Sequence of chain 1.A:
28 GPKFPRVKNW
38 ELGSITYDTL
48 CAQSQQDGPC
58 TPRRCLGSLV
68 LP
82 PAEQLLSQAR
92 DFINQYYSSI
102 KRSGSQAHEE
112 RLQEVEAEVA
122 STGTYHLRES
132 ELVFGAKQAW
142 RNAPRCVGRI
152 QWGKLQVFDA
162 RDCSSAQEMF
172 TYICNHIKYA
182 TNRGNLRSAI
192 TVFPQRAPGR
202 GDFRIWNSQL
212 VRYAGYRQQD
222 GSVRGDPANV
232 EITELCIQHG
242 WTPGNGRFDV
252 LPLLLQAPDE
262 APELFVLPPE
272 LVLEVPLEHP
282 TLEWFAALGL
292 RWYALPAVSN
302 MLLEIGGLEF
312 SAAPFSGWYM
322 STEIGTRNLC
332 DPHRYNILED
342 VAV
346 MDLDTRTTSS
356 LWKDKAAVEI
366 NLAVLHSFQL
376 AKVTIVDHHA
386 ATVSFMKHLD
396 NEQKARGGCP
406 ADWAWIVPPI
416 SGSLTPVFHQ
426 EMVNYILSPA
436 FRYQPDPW

A protein and the small-molecule ligand that binds it are described below.
Small molecule (SMILES): CNCCN(C)c1cccc(CCc2cc(C)cc(N)n2)c1

Binding-site contacts:
Ligand atom N17 contacts residue GLU115 of chain 1.A at 4.5 Å.
Ligand atom N02 contacts residue HIS127 of chain 1.A at 4.0 Å.
Ligand atom N02 contacts residue GLU119 of chain 1.A at 3.2 Å (salt-bridge).
Ligand atom C05 contacts residue GLU119 of chain 1.A at 3.8 Å.
Ligand atom C06 contacts residue GLU119 of chain 1.A at 3.6 Å.
Ligand atom C15 contacts residue GLU115 of chain 1.A at 4.4 Å.
Ligand atom C07 contacts residue SER122 of chain 1.A at 3.9 Å.
Ligand atom C21 contacts residue GLU130 of chain 1.A at 4.2 Å.
Ligand atom C17 contacts residue ARG112 of chain 1.A at 3.5 Å.
Ligand atom C04 contacts residue GLU119 of chain 1.A at 4.2 Å.
Ligand atom C17 contacts residue HIS127 of chain 1.A at 3.8 Å.
Ligand atom C17 contacts residue LEU128 of chain 1.A at 4.4 Å (hydrophobic).
Ligand atom C19 contacts residue ARG129 of chain 1.A at 4.3 Å.
Ligand atom N17 contacts residue ARG129 of chain 1.A at 4.3 Å.
Ligand atom C18 contacts residue ARG129 of chain 1.A at 4.1 Å.
Ligand atom N20 contacts residue LEU128 of chain 1.A at 3.7 Å.
Ligand atom C21 contacts residue LEU128 of chain 1.A at 3.4 Å (hydrophobic).
Ligand atom C17 contacts residue ARG129 of chain 1.A at 3.5 Å.
Ligand atom C16 contacts residue GLU115 of chain 1.A at 3.5 Å.
Ligand atom C19 contacts residue LEU128 of chain 1.A at 3.5 Å (hydrophobic).
Ligand atom C17 contacts residue GLU115 of chain 1.A at 3.7 Å.
Ligand atom C18 contacts residue LEU128 of chain 1.A at 4.2 Å (hydrophobic).
Ligand atom C08 contacts residue GLU115 of chain 1.A at 3.6 Å.
Ligand atom N20 contacts residue HIS127 of chain 1.A at 4.4 Å.
Ligand atom C11 contacts residue GLU115 of chain 1.A at 4.2 Å.
Ligand atom C21 contacts residue ARG129 of chain 1.A at 4.3 Å.
Ligand atom C19 contacts residue HIS127 of chain 1.A at 3.8 Å.
Ligand atom C08 contacts residue GLU119 of chain 1.A at 3.7 Å.
Ligand atom C03 contacts residue GLU119 of chain 1.A at 3.9 Å.
Ligand atom C21 contacts residue ARG162 of chain 1.A at 3.9 Å.
Ligand atom C02 contacts residue GLU119 of chain 1.A at 3.2 Å.
Ligand atom C09 contacts residue GLU115 of chain 1.A at 3.6 Å.
Ligand atom N01 contacts residue GLU119 of chain 1.A at 3.3 Å.